Binding-site contacts:
Ligand atom CBC contacts residue PHE41 of chain 1.B at 3.8 Å (hydrophobic).
Ligand atom CHD contacts residue VAL98 of chain 1.B at 3.8 Å (hydrophobic).
Ligand atom CGA contacts residue LEU91 of chain 1.B at 3.6 Å (hydrophobic).
Ligand atom NB contacts residue VAL67 of chain 1.B at 3.7 Å.
Ligand atom ND contacts residue HIS92 of chain 1.B at 3.0 Å (h-bond).
Ligand atom NB contacts residue HIS92 of chain 1.B at 3.1 Å (h-bond).
Ligand atom C4B contacts residue VAL67 of chain 1.B at 3.5 Å (hydrophobic).
Ligand atom NC contacts residue HIS92 of chain 1.B at 3.2 Å (h-bond).
Ligand atom C4D contacts residue LEU96 of chain 1.B at 3.5 Å (hydrophobic).
Ligand atom C3D contacts residue LEU96 of chain 1.B at 3.5 Å (hydrophobic).
Ligand atom CBA contacts residue LEU91 of chain 1.B at 3.4 Å (hydrophobic).
Ligand atom CBD contacts residue HIS63 of chain 1.B at 3.5 Å.
Ligand atom NI contacts residue HIS92 of chain 1.B at 2.1 Å.
Ligand atom ND contacts residue HIS63 of chain 1.B at 3.3 Å (h-bond).
Ligand atom C3B contacts residue VAL67 of chain 1.B at 3.5 Å (hydrophobic).
Ligand atom C1D contacts residue HIS63 of chain 1.B at 3.6 Å.
Ligand atom CMB contacts residue ALA70 of chain 1.B at 3.6 Å (hydrophobic).
Ligand atom C1A contacts residue HIS92 of chain 1.B at 3.8 Å.
Ligand atom CAC contacts residue PHE41 of chain 1.B at 3.7 Å (hydrophobic).
Ligand atom C4A contacts residue HIS92 of chain 1.B at 3.5 Å.
Ligand atom C2B contacts residue VAL67 of chain 1.B at 3.7 Å (hydrophobic).
Ligand atom CBC contacts residue PHE42 of chain 1.B at 3.6 Å (hydrophobic).
Ligand atom C4D contacts residue HIS92 of chain 1.B at 3.8 Å.
Ligand atom C3D contacts residue HIS63 of chain 1.B at 3.6 Å.
Ligand atom CMA contacts residue LEU88 of chain 1.B at 3.8 Å (hydrophobic).
Ligand atom C1C contacts residue PHE103 of chain 1.B at 3.8 Å (hydrophobic).
Ligand atom CHC contacts residue PHE103 of chain 1.B at 3.6 Å (hydrophobic).
Ligand atom C1A contacts residue HIS63 of chain 1.B at 3.7 Å.
Ligand atom C4D contacts residue HIS63 of chain 1.B at 3.2 Å.
Ligand atom O1A contacts residue LEU91 of chain 1.B at 3.6 Å.
Ligand atom CBC contacts residue LEU31 of chain 1.B at 3.7 Å (hydrophobic).
Ligand atom C1B contacts residue HIS92 of chain 1.B at 3.8 Å.
Ligand atom CHD contacts residue PHE42 of chain 1.B at 3.8 Å (hydrophobic).
Ligand atom CHA contacts residue HIS63 of chain 1.B at 3.2 Å.
Ligand atom C3B contacts residue LEU141 of chain 1.B at 3.7 Å (hydrophobic).
Ligand atom NA contacts residue HIS92 of chain 1.B at 3.0 Å (h-bond).
Ligand atom CMC contacts residue ASN102 of chain 1.B at 3.3 Å.
Ligand atom CAA contacts residue LYS66 of chain 1.B at 3.5 Å.
Ligand atom CMB contacts residue VAL67 of chain 1.B at 3.5 Å (hydrophobic).
Ligand atom CAB contacts residue LEU141 of chain 1.B at 3.4 Å (hydrophobic).

Sequence of chain 1.B:
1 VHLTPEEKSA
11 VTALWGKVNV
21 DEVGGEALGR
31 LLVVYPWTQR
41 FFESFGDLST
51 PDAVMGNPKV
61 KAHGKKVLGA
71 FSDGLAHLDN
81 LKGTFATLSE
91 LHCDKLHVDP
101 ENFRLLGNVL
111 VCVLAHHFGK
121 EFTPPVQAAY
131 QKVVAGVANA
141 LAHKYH

The protein below binds the small molecule below.
Small molecule (SMILES): C=CC1=C(C)C2=N3->[Ni]45<-N6=C(C=c7c(C)c(C=C)c(n74)=C2)C(C)=C(CCC(=O)O)C6=Cc2c(CCC(=O)O)c(C)c(n25)C=C13